The small molecule below binds the protein below.
Small molecule (SMILES): CC(=O)N[C@@H]1[C@@H](O)[C@H](O)[C@@H](CO)O[C@H]1O

Binding-site contacts:
Ligand atom C3 contacts residue ASN165 of chain 1.A at 3.8 Å.
Ligand atom C5 contacts residue ASN165 of chain 1.A at 3.7 Å.
Ligand atom O7 contacts residue ASN165 of chain 1.A at 4.3 Å.
Ligand atom C4 contacts residue ASN165 of chain 1.A at 4.2 Å.
Ligand atom O6 contacts residue ASN164 of chain 1.A at 4.0 Å.
Ligand atom C7 contacts residue ASN165 of chain 1.A at 3.5 Å.
Ligand atom C8 contacts residue ASN165 of chain 1.A at 3.6 Å.
Ligand atom C2 contacts residue ASN165 of chain 1.A at 2.5 Å.
Ligand atom N2 contacts residue ASN165 of chain 1.A at 2.9 Å (h-bond).
Ligand atom C1 contacts residue ASN165 of chain 1.A at 1.4 Å.
Ligand atom O6 contacts residue ASN165 of chain 1.A at 4.1 Å.
Ligand atom O5 contacts residue ASN165 of chain 1.A at 2.4 Å (h-bond).

Sequence of chain 1.A:
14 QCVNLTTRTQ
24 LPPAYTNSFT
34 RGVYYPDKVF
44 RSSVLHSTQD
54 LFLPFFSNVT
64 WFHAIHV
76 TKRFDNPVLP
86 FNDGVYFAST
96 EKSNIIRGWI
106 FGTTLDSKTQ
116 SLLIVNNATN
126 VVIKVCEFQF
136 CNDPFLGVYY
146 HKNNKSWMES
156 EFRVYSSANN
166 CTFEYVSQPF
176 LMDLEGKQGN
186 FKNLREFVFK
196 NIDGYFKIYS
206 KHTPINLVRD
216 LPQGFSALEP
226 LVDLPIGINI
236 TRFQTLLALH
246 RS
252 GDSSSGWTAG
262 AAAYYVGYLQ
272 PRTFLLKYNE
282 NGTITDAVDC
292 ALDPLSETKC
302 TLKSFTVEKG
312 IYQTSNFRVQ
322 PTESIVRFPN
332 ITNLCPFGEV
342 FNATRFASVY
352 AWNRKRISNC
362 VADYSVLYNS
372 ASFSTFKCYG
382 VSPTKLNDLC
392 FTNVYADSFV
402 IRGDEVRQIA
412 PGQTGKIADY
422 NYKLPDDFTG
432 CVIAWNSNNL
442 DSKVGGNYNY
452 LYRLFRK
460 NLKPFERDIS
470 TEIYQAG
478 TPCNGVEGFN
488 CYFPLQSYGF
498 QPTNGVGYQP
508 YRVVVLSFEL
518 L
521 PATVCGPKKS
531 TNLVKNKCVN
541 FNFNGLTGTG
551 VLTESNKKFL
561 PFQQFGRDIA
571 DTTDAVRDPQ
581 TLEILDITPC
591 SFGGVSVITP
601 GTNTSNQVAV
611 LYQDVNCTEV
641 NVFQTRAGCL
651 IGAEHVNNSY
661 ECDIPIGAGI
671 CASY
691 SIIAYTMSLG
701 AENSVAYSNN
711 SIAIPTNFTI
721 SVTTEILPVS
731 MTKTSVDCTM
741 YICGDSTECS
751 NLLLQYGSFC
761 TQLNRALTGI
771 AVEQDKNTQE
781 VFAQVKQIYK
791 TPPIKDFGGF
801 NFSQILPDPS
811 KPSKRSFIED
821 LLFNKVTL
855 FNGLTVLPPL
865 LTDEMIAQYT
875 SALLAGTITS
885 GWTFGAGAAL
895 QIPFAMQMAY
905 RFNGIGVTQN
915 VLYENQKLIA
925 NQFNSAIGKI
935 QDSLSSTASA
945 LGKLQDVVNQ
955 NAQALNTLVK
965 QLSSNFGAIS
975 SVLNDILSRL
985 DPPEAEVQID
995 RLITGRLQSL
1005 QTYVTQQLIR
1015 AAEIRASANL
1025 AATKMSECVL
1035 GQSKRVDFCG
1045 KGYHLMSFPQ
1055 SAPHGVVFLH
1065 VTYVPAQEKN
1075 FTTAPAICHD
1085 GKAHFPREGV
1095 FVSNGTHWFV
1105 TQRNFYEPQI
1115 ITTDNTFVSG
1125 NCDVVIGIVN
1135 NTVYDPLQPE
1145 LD